Binding-site contacts:
Ligand atom O7 contacts residue ASN99 of chain 1.A at 4.3 Å.
Ligand atom N2 contacts residue ASN99 of chain 1.A at 2.8 Å (h-bond).
Ligand atom C6 contacts residue ASN99 of chain 1.A at 4.2 Å.
Ligand atom C4 contacts residue ASN99 of chain 1.A at 3.5 Å.
Ligand atom C1 contacts residue ASN99 of chain 1.A at 1.4 Å.
Ligand atom C5 contacts residue ASN99 of chain 1.A at 2.9 Å.
Ligand atom O7 contacts residue ASN87 of chain 1.A at 4.3 Å.
Ligand atom C2 contacts residue LEU8 of chain 1.A at 3.8 Å (hydrophobic).
Ligand atom O7 contacts residue LEU8 of chain 1.A at 3.0 Å.
Ligand atom N2 contacts residue LEU8 of chain 1.A at 4.0 Å.
Ligand atom C2 contacts residue ASN99 of chain 1.A at 2.4 Å.
Ligand atom C3 contacts residue ASN99 of chain 1.A at 3.0 Å.
Ligand atom C7 contacts residue LEU8 of chain 1.A at 3.8 Å (hydrophobic).
Ligand atom C1 contacts residue LEU8 of chain 1.A at 3.3 Å (hydrophobic).
Ligand atom O5 contacts residue LEU8 of chain 1.A at 3.9 Å.
Ligand atom C7 contacts residue ASN99 of chain 1.A at 4.0 Å.
Ligand atom O4 contacts residue ASN99 of chain 1.A at 4.4 Å.
Ligand atom O5 contacts residue ASN99 of chain 1.A at 2.4 Å (h-bond).
Ligand atom O3 contacts residue ASN99 of chain 1.A at 4.3 Å.

Sequence of chain 1.A:
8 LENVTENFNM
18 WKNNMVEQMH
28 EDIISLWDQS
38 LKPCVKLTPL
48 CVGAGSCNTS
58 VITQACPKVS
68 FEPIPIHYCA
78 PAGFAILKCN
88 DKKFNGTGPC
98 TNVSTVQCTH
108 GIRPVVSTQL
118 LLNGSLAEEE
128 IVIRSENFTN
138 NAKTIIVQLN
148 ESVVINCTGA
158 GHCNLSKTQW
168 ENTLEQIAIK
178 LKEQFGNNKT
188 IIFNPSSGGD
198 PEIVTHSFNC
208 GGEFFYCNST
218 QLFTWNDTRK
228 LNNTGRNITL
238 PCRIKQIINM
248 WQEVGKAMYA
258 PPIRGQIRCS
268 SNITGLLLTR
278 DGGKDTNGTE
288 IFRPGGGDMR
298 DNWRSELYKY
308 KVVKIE

A protein and the small-molecule ligand that binds it are described below.
Small molecule (SMILES): CC(=O)N[C@@H]1[C@@H](O)[C@H](O)[C@@H](CO)O[C@H]1O